Binding-site contacts:
Ligand atom C02 contacts residue TRP56 of chain 6.A at 3.7 Å (hydrophobic).
Ligand atom C02 contacts residue PHE422 of chain 6.A at 3.7 Å (hydrophobic).
Ligand atom S30 contacts residue PHE104 of chain 6.A at 3.8 Å.
Ligand atom C17 contacts residue TRP56 of chain 6.A at 3.6 Å (hydrophobic).
Ligand atom C19 contacts residue TRP56 of chain 6.A at 3.8 Å (hydrophobic).
Ligand atom C25 contacts residue TRP33 of chain 6.A at 3.6 Å (hydrophobic).
Ligand atom C16 contacts residue TRP56 of chain 6.A at 3.6 Å (hydrophobic).
Ligand atom S05 contacts residue TRP56 of chain 6.A at 3.9 Å.
Ligand atom N03 contacts residue TRP56 of chain 6.A at 3.8 Å.
Ligand atom C20 contacts residue ALA53 of chain 6.A at 3.9 Å (hydrophobic).
Ligand atom N03 contacts residue PHE422 of chain 6.A at 3.6 Å.
Ligand atom C27 contacts residue PHE104 of chain 6.A at 3.5 Å (hydrophobic).
Ligand atom C04 contacts residue TRP56 of chain 6.A at 3.6 Å (hydrophobic).
Ligand atom C18 contacts residue PHE104 of chain 6.A at 3.4 Å (hydrophobic).
Ligand atom C18 contacts residue TRP56 of chain 6.A at 3.6 Å (hydrophobic).
Ligand atom C24 contacts residue ARG57 of chain 6.A at 3.8 Å.
Ligand atom C14 contacts residue GLU421 of chain 6.A at 3.3 Å.
Ligand atom C10 contacts residue PHE422 of chain 6.A at 3.6 Å (hydrophobic).
Ligand atom C26 contacts residue MET36 of chain 6.A at 3.8 Å (hydrophobic).
Ligand atom S30 contacts residue TRP56 of chain 6.A at 3.9 Å.
Ligand atom C19 contacts residue PHE104 of chain 6.A at 3.3 Å (hydrophobic).
Ligand atom C21 contacts residue PHE104 of chain 6.A at 3.7 Å (hydrophobic).
Ligand atom C22 contacts residue LEU83 of chain 6.A at 3.8 Å (hydrophobic).
Ligand atom C20 contacts residue PHE104 of chain 6.A at 3.5 Å (hydrophobic).
Ligand atom C06 contacts residue GLU421 of chain 6.A at 3.8 Å.
Ligand atom S30 contacts residue ALA53 of chain 6.A at 3.9 Å.
Ligand atom C23 contacts residue ARG57 of chain 6.A at 3.7 Å.
Ligand atom C28 contacts residue LEU83 of chain 6.A at 3.8 Å (hydrophobic).
Ligand atom N01 contacts residue PHE422 of chain 6.A at 2.8 Å (h-bond).
Ligand atom C21 contacts residue LEU83 of chain 6.A at 3.9 Å (hydrophobic).
Ligand atom N01 contacts residue SER103 of chain 6.A at 2.6 Å (h-bond).
Ligand atom C13 contacts residue GLU421 of chain 6.A at 3.6 Å.
Ligand atom C28 contacts residue VAL60 of chain 6.A at 3.8 Å (hydrophobic).
Ligand atom N01 contacts residue MET85 of chain 6.A at 3.6 Å.
Ligand atom C29 contacts residue PHE104 of chain 6.A at 3.6 Å (hydrophobic).
Ligand atom C12 contacts residue HIS139 of chain 6.A at 3.9 Å.
Ligand atom C02 contacts residue SER103 of chain 6.A at 3.7 Å.
Ligand atom N01 contacts residue TRP56 of chain 6.A at 3.8 Å.
Ligand atom N15 contacts residue TRP56 of chain 6.A at 3.6 Å (h-bond).
Ligand atom C27 contacts residue LEU83 of chain 6.A at 3.8 Å (hydrophobic).

The protein below binds the small molecule below.
Small molecule (SMILES): Nc1nc(SCCCN2CCCCC2)nc2sc3c(c12)CC[C@H](c1ccccc1)C3

Sequence of chain 6.A:
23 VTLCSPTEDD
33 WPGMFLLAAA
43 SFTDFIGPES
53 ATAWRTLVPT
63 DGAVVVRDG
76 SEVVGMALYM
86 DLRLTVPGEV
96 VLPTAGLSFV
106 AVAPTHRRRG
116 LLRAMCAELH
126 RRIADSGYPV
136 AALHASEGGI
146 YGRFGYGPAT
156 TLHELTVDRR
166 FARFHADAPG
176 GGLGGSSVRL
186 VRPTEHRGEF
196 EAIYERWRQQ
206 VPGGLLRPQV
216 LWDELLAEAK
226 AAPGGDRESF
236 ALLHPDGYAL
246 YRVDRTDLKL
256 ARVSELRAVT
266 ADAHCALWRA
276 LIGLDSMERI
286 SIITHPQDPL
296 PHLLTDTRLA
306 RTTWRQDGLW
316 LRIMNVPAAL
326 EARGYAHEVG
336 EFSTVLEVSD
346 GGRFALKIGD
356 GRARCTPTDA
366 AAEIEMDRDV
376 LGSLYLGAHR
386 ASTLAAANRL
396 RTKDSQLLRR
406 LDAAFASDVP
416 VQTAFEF